Sequence of chain 1.A:
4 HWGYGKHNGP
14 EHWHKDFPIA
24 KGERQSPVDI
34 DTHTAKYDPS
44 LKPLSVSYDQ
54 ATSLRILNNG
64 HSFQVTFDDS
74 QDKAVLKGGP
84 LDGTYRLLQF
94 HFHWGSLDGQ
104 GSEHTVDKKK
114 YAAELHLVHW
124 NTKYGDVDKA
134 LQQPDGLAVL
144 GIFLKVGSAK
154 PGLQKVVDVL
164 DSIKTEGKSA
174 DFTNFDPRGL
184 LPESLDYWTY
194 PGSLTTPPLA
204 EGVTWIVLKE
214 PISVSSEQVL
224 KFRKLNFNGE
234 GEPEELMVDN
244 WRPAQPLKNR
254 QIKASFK

Binding-site contacts:
Ligand atom BR contacts residue VAL130 of chain 1.A at 4.0 Å.
Ligand atom C2 contacts residue THR199 of chain 1.A at 3.7 Å.
Ligand atom O9 contacts residue VAL121 of chain 1.A at 3.7 Å.
Ligand atom O1 contacts residue GLN92 of chain 1.A at 3.1 Å (h-bond).
Ligand atom C4 contacts residue THR199 of chain 1.A at 3.4 Å.
Ligand atom O7 contacts residue THR198 of chain 1.A at 2.9 Å (h-bond).
Ligand atom S6 contacts residue THR198 of chain 1.A at 3.8 Å.
Ligand atom O21 contacts residue HIS64 of chain 1.A at 2.9 Å (h-bond).
Ligand atom N8 contacts residue HIS96 of chain 1.A at 3.3 Å (h-bond).
Ligand atom O17 contacts residue VAL130 of chain 1.A at 3.8 Å.
Ligand atom C4 contacts residue HIS94 of chain 1.A at 3.7 Å.
Ligand atom O9 contacts residue HIS94 of chain 1.A at 3.2 Å.
Ligand atom O9 contacts residue ZN1 of chain 1.B at 3.0 Å.
Ligand atom N8 contacts residue HIS119 of chain 1.A at 3.4 Å (h-bond).
Ligand atom C5 contacts residue LEU197 of chain 1.A at 3.9 Å (hydrophobic).
Ligand atom O7 contacts residue SER196 of chain 1.A at 4.2 Å.
Ligand atom C10 contacts residue HIS64 of chain 1.A at 3.8 Å.
Ligand atom S6 contacts residue ZN1 of chain 1.B at 3.0 Å.
Ligand atom C10 contacts residue THR199 of chain 1.A at 3.7 Å.
Ligand atom C13 contacts residue LEU197 of chain 1.A at 3.9 Å (hydrophobic).
Ligand atom N8 contacts residue GLU106 of chain 1.A at 4.1 Å.
Ligand atom S6 contacts residue HIS119 of chain 1.A at 4.0 Å.
Ligand atom N8 contacts residue HIS94 of chain 1.A at 3.3 Å (h-bond).
Ligand atom C11 contacts residue PRO200 of chain 1.A at 3.3 Å (hydrophobic).
Ligand atom BR contacts residue VAL121 of chain 1.A at 4.1 Å.
Ligand atom C11 contacts residue PRO201 of chain 1.A at 4.1 Å (hydrophobic).
Ligand atom N8 contacts residue ZN1 of chain 1.B at 1.9 Å.
Ligand atom C2 contacts residue HIS64 of chain 1.A at 4.1 Å.
Ligand atom O9 contacts residue VAL142 of chain 1.A at 4.0 Å.
Ligand atom S6 contacts residue HIS94 of chain 1.A at 3.9 Å.
Ligand atom C5 contacts residue THR199 of chain 1.A at 3.6 Å.
Ligand atom N8 contacts residue THR198 of chain 1.A at 2.8 Å (h-bond).
Ligand atom N20 contacts residue HIS64 of chain 1.A at 2.8 Å.
Ligand atom O9 contacts residue HIS119 of chain 1.A at 3.6 Å (h-bond).
Ligand atom O7 contacts residue TRP208 of chain 1.A at 3.6 Å.
Ligand atom N3 contacts residue THR199 of chain 1.A at 2.7 Å (h-bond).
Ligand atom O7 contacts residue LEU197 of chain 1.A at 3.4 Å.
Ligand atom O7 contacts residue ZN1 of chain 1.B at 4.1 Å.
Ligand atom C11 contacts residue THR199 of chain 1.A at 3.6 Å.
Ligand atom C4 contacts residue ZN1 of chain 1.B at 4.1 Å.

This small molecule binds to this protein.
Small molecule (SMILES): NS(=O)(=O)CCNC(=O)/C(Cc1ccc(O)c(Br)c1)=N/O